The protein below binds the small molecule below.
Small molecule (SMILES): Oc1ccc(/C=C/c2cc(O)cc(O)c2)cc1

Binding-site contacts:
Ligand atom O1 contacts residue GLU193 of chain 1.A at 3.0 Å.
Ligand atom C13 contacts residue ALA217 of chain 1.A at 3.5 Å (hydrophobic).
Ligand atom O2 contacts residue CYS165 of chain 1.A at 3.9 Å.
Ligand atom C13 contacts residue GLU193 of chain 1.A at 3.9 Å.
Ligand atom C12 contacts residue THR195 of chain 1.A at 3.7 Å.
Ligand atom O1 contacts residue ASN194 of chain 1.A at 2.9 Å (h-bond).
Ligand atom O1 contacts residue ASP218 of chain 1.A at 3.9 Å.
Ligand atom C8 contacts residue PHE216 of chain 1.A at 3.8 Å (hydrophobic).
Ligand atom C12 contacts residue ASN194 of chain 1.A at 3.8 Å.
Ligand atom C11 contacts residue THR195 of chain 1.A at 3.7 Å.
Ligand atom C14 contacts residue SER339 of chain 1.A at 3.4 Å.
Ligand atom C11 contacts residue ASN194 of chain 1.A at 3.2 Å.
Ligand atom O3 contacts residue GLY256 of chain 1.A at 2.7 Å (h-bond).
Ligand atom O1 contacts residue THR195 of chain 1.A at 3.4 Å (h-bond).
Ligand atom C12 contacts residue GLU193 of chain 1.A at 3.8 Å.
Ligand atom C13 contacts residue ASN337 of chain 1.A at 3.5 Å.
Ligand atom O3 contacts residue GLY257 of chain 1.A at 3.4 Å.
Ligand atom C1 contacts residue LEU138 of chain 2.A at 4.0 Å (hydrophobic).
Ligand atom C2 contacts residue GLY256 of chain 1.A at 3.4 Å.
Ligand atom O3 contacts residue THR265 of chain 1.A at 3.7 Å.
Ligand atom C3 contacts residue ILE255 of chain 1.A at 3.8 Å (hydrophobic).
Ligand atom C1 contacts residue GLY256 of chain 1.A at 3.5 Å.
Ligand atom O3 contacts residue LEU138 of chain 2.A at 3.6 Å.
Ligand atom C2 contacts residue ILE255 of chain 1.A at 3.9 Å (hydrophobic).
Ligand atom C13 contacts residue MET338 of chain 1.A at 3.8 Å (hydrophobic).
Ligand atom C11 contacts residue THR198 of chain 1.A at 3.7 Å.
Ligand atom C14 contacts residue ASN337 of chain 1.A at 3.7 Å.
Ligand atom C1 contacts residue PHE266 of chain 1.A at 3.4 Å (hydrophobic).
Ligand atom C13 contacts residue SER339 of chain 1.A at 3.6 Å.
Ligand atom O1 contacts residue ALA217 of chain 1.A at 2.8 Å (h-bond).
Ligand atom C10 contacts residue THR198 of chain 1.A at 3.3 Å.
Ligand atom C14 contacts residue PHE216 of chain 1.A at 3.9 Å (hydrophobic).
Ligand atom O2 contacts residue ILE255 of chain 1.A at 2.8 Å.
Ligand atom C9 contacts residue PHE216 of chain 1.A at 3.9 Å (hydrophobic).
Ligand atom C12 contacts residue ALA217 of chain 1.A at 3.5 Å (hydrophobic).
Ligand atom O3 contacts residue PHE266 of chain 1.A at 3.2 Å.
Ligand atom O2 contacts residue LEU268 of chain 1.A at 3.6 Å.
Ligand atom C6 contacts residue LEU264 of chain 1.A at 3.8 Å (hydrophobic).
Ligand atom C6 contacts residue PHE266 of chain 1.A at 4.0 Å (hydrophobic).
Ligand atom C4 contacts residue CYS165 of chain 1.A at 3.6 Å (hydrophobic).

Sequence of chain 1.A:
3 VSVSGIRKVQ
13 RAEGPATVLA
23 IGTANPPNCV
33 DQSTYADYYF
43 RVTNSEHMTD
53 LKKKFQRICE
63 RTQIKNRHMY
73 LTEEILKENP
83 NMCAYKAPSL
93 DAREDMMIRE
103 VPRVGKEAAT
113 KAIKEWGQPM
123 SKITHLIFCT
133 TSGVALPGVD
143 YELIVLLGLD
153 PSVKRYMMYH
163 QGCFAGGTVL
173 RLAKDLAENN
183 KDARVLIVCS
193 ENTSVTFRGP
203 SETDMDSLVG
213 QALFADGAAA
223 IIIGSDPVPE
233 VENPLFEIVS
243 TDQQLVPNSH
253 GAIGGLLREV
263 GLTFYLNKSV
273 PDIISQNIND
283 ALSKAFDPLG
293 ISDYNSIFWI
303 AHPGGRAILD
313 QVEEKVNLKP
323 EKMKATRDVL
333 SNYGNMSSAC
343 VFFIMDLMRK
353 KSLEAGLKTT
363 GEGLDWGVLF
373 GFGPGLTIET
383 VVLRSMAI

Sequence of chain 2.A:
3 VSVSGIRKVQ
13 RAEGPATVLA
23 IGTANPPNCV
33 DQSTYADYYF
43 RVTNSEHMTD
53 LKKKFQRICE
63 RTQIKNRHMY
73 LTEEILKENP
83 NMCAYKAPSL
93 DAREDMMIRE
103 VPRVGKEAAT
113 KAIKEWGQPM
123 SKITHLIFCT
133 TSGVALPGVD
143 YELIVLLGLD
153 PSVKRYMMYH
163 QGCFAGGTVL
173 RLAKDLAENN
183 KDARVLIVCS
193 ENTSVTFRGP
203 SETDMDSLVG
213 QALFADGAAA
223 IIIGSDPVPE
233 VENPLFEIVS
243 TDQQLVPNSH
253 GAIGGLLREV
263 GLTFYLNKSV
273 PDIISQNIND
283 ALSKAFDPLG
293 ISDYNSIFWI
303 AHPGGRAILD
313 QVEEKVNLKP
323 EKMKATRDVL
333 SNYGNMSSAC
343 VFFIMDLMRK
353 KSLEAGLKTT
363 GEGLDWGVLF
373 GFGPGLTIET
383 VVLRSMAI